Binding-site contacts:
Ligand atom C6 contacts residue GLN49 of chain 1.A at 3.5 Å.
Ligand atom O3 contacts residue TYR68 of chain 1.A at 4.5 Å.
Ligand atom C4 contacts residue TYR68 of chain 1.A at 4.0 Å (hydrophobic).
Ligand atom O5 contacts residue SER52 of chain 1.A at 2.4 Å (h-bond).
Ligand atom C4 contacts residue SER52 of chain 1.A at 4.2 Å.
Ligand atom C1 contacts residue PRO54 of chain 1.A at 4.4 Å (hydrophobic).
Ligand atom C2 contacts residue SER52 of chain 1.A at 2.5 Å.
Ligand atom O5 contacts residue GLN49 of chain 1.A at 3.4 Å (h-bond).
Ligand atom O4 contacts residue TYR68 of chain 1.A at 3.5 Å.
Ligand atom C5 contacts residue TYR68 of chain 1.A at 3.8 Å (hydrophobic).
Ligand atom O6 contacts residue GLN49 of chain 1.A at 3.9 Å.
Ligand atom C3 contacts residue SER52 of chain 1.A at 3.8 Å.
Ligand atom C2 contacts residue PRO54 of chain 1.A at 4.4 Å (hydrophobic).
Ligand atom C3 contacts residue PRO54 of chain 1.A at 4.4 Å (hydrophobic).
Ligand atom C1 contacts residue SER52 of chain 1.A at 1.4 Å.
Ligand atom C5 contacts residue GLN49 of chain 1.A at 3.8 Å.
Ligand atom C3 contacts residue TYR68 of chain 1.A at 4.1 Å (hydrophobic).
Ligand atom O2 contacts residue PRO54 of chain 1.A at 3.8 Å.
Ligand atom C1 contacts residue GLN49 of chain 1.A at 3.6 Å.
Ligand atom O2 contacts residue SER52 of chain 1.A at 2.6 Å.
Ligand atom C5 contacts residue SER52 of chain 1.A at 3.7 Å.
Ligand atom O6 contacts residue TYR68 of chain 1.A at 4.4 Å.

The protein below binds the small molecule below.
Small molecule (SMILES): OC[C@H]1O[C@@H](O)[C@H](O)[C@@H](O)[C@@H]1O

Sequence of chain 1.A:
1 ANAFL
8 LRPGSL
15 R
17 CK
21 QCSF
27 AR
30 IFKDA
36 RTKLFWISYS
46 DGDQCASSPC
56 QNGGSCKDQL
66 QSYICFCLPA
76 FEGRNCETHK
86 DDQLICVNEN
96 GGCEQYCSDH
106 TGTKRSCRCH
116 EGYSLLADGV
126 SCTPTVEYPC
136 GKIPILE